Sequence of chain 1.B:
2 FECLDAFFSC

Sequence of chain 1.A:
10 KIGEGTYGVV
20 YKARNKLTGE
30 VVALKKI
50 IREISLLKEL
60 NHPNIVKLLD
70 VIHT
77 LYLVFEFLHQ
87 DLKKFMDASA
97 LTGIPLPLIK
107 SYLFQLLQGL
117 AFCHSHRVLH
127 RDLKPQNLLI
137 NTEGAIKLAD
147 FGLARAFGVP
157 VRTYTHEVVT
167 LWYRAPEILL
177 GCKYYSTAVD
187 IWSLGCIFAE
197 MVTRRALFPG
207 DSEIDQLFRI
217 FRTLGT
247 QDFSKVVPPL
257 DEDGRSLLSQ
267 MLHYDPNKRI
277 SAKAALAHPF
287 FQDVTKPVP

This protein binds this small molecule.
Small molecule (SMILES): CC(=O)Nc1ccc(NC(C)=O)cc1

Binding-site contacts:
Ligand atom NA contacts residue THR98 of chain 1.A at 3.4 Å.
Ligand atom CG contacts residue GLY99 of chain 1.A at 4.0 Å.
Ligand atom CC contacts residue ALA7 of chain 1.B at 4.0 Å (hydrophobic).
Ligand atom NA contacts residue CYS4 of chain 1.B at 3.5 Å (h-bond).
Ligand atom CH contacts residue THR98 of chain 1.A at 3.8 Å.
Ligand atom CJ contacts residue CYS11 of chain 1.B at 2.8 Å (hydrophobic).
Ligand atom CD contacts residue CYS11 of chain 1.B at 4.3 Å (hydrophobic).
Ligand atom CB contacts residue ALA7 of chain 1.B at 4.0 Å (hydrophobic).
Ligand atom NA contacts residue SER95 of chain 1.A at 3.1 Å (h-bond).
Ligand atom CC contacts residue PHE8 of chain 1.B at 4.4 Å (hydrophobic).
Ligand atom OB contacts residue CYS4 of chain 1.B at 3.0 Å (h-bond).
Ligand atom CF contacts residue SER95 of chain 1.A at 4.2 Å.
Ligand atom CF contacts residue CYS4 of chain 1.B at 4.4 Å (hydrophobic).
Ligand atom CG contacts residue THR98 of chain 1.A at 3.4 Å.
Ligand atom CD contacts residue PHE8 of chain 1.B at 3.5 Å (hydrophobic).
Ligand atom CA contacts residue ALA7 of chain 1.B at 4.2 Å (hydrophobic).
Ligand atom CF contacts residue PHE8 of chain 1.B at 4.4 Å (hydrophobic).
Ligand atom CE contacts residue ALA7 of chain 1.B at 4.4 Å (hydrophobic).
Ligand atom CH contacts residue PHE91 of chain 1.A at 4.2 Å (hydrophobic).
Ligand atom CJ contacts residue ALA7 of chain 1.B at 4.2 Å (hydrophobic).
Ligand atom CH contacts residue ILE100 of chain 1.A at 4.4 Å (hydrophobic).
Ligand atom CD contacts residue ALA7 of chain 1.B at 3.9 Å (hydrophobic).
Ligand atom OA contacts residue CYS11 of chain 1.B at 3.1 Å (h-bond).
Ligand atom CG contacts residue CYS4 of chain 1.B at 2.5 Å (hydrophobic).
Ligand atom CE contacts residue PHE8 of chain 1.B at 3.5 Å (hydrophobic).
Ligand atom OB contacts residue THR98 of chain 1.A at 3.8 Å.
Ligand atom CA contacts residue THR98 of chain 1.A at 3.9 Å.
Ligand atom NA contacts residue ALA94 of chain 1.A at 4.2 Å.
Ligand atom CH contacts residue SER95 of chain 1.A at 3.2 Å.
Ligand atom CG contacts residue SER95 of chain 1.A at 3.6 Å.
Ligand atom CH contacts residue GLY99 of chain 1.A at 2.9 Å.
Ligand atom CF contacts residue THR98 of chain 1.A at 3.9 Å.
Ligand atom CH contacts residue CYS4 of chain 1.B at 1.8 Å (hydrophobic).
Ligand atom CK contacts residue CYS11 of chain 1.B at 1.8 Å (hydrophobic).
Ligand atom NB contacts residue CYS11 of chain 1.B at 4.1 Å.
Ligand atom CF contacts residue ALA94 of chain 1.A at 4.1 Å (hydrophobic).
Ligand atom NB contacts residue ALA7 of chain 1.B at 4.0 Å.
Ligand atom CE contacts residue ALA94 of chain 1.A at 3.8 Å (hydrophobic).
Ligand atom CH contacts residue PRO101 of chain 1.A at 4.3 Å (hydrophobic).
Ligand atom CD contacts residue ALA94 of chain 1.A at 4.1 Å (hydrophobic).